Sequence of chain 1.A:
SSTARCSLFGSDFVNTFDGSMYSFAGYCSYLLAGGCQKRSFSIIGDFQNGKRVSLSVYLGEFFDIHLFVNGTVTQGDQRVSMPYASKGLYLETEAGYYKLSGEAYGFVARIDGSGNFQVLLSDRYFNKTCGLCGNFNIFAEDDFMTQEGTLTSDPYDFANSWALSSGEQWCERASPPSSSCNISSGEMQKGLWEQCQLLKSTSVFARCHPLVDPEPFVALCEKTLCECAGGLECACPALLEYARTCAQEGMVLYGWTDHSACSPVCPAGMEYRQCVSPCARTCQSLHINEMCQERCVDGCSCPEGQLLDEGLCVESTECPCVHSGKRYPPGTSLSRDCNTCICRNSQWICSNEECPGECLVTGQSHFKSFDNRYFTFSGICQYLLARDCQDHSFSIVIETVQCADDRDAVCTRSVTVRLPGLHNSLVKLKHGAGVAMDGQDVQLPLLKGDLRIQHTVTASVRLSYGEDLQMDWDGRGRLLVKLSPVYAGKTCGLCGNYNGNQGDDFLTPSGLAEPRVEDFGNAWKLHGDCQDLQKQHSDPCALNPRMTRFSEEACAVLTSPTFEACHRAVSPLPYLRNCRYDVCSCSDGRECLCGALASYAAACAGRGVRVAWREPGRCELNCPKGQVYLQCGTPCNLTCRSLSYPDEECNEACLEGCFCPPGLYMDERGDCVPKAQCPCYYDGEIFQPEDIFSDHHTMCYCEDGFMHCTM

Binding-site contacts:
Ligand atom C4 contacts residue ASN134 of chain 1.A at 4.2 Å.
Ligand atom O5 contacts residue ASN134 of chain 1.A at 2.3 Å (h-bond).
Ligand atom C1 contacts residue ASN134 of chain 1.A at 1.4 Å.
Ligand atom N2 contacts residue ASN134 of chain 1.A at 2.9 Å (h-bond).
Ligand atom C2 contacts residue ASN134 of chain 1.A at 2.4 Å.
Ligand atom O6 contacts residue ASN134 of chain 1.A at 4.2 Å.
Ligand atom C8 contacts residue ASN134 of chain 1.A at 4.3 Å.
Ligand atom C3 contacts residue ASN134 of chain 1.A at 3.8 Å.
Ligand atom C7 contacts residue ASN134 of chain 1.A at 2.9 Å.
Ligand atom O7 contacts residue ASN134 of chain 1.A at 2.3 Å (h-bond).
Ligand atom C5 contacts residue ASN134 of chain 1.A at 3.6 Å.

The small molecule below binds the protein below.
Small molecule (SMILES): CC(=O)N[C@@H]1[C@@H](O)[C@H](O)[C@@H](CO)O[C@H]1O